Binding-site contacts:
Ligand atom C1 contacts residue ZN1 of chain 1.C at 4.2 Å.
Ligand atom C1 contacts residue THR181 of chain 1.A at 4.1 Å.
Ligand atom O2 contacts residue VAL117 of chain 1.A at 3.6 Å.
Ligand atom N3 contacts residue LEU180 of chain 1.A at 3.6 Å.
Ligand atom N1 contacts residue THR181 of chain 1.A at 2.7 Å (h-bond).
Ligand atom C1 contacts residue HIS96 of chain 1.A at 4.2 Å.
Ligand atom O3 contacts residue PE81 of chain 1.E at 3.6 Å.
Ligand atom C1 contacts residue LEU180 of chain 1.A at 3.9 Å (hydrophobic).
Ligand atom S2 contacts residue HIS96 of chain 1.A at 4.0 Å.
Ligand atom O2 contacts residue HIS96 of chain 1.A at 3.1 Å.
Ligand atom N2 contacts residue LEU180 of chain 1.A at 3.8 Å.
Ligand atom O2 contacts residue HIS115 of chain 1.A at 3.7 Å.
Ligand atom O2 contacts residue ZN1 of chain 1.C at 3.1 Å.
Ligand atom N3 contacts residue THR182 of chain 1.A at 3.1 Å (h-bond).
Ligand atom C3 contacts residue PE81 of chain 1.E at 4.0 Å.
Ligand atom N1 contacts residue HIS98 of chain 1.A at 3.4 Å (h-bond).
Ligand atom C2 contacts residue LEU180 of chain 1.A at 4.0 Å (hydrophobic).
Ligand atom C3 contacts residue GLN94 of chain 1.A at 4.2 Å.
Ligand atom N1 contacts residue HIS96 of chain 1.A at 3.3 Å (h-bond).
Ligand atom N3 contacts residue THR181 of chain 1.A at 3.5 Å (h-bond).
Ligand atom N1 contacts residue GLU102 of chain 1.A at 3.8 Å.
Ligand atom S2 contacts residue LEU180 of chain 1.A at 3.9 Å.
Ligand atom S1 contacts residue HIS115 of chain 1.A at 4.0 Å.
Ligand atom O3 contacts residue VAL117 of chain 1.A at 4.0 Å.
Ligand atom O1 contacts residue LEU180 of chain 1.A at 3.4 Å.
Ligand atom S2 contacts residue VAL117 of chain 1.A at 4.0 Å.
Ligand atom C4 contacts residue PE81 of chain 1.E at 3.8 Å.
Ligand atom N1 contacts residue HIS115 of chain 1.A at 3.4 Å (h-bond).
Ligand atom S1 contacts residue HIS96 of chain 1.A at 3.9 Å.
Ligand atom C2 contacts residue THR182 of chain 1.A at 3.8 Å.
Ligand atom O3 contacts residue GLN94 of chain 1.A at 3.3 Å (h-bond).
Ligand atom N1 contacts residue ZN1 of chain 1.C at 2.0 Å.
Ligand atom S1 contacts residue THR181 of chain 1.A at 3.8 Å.
Ligand atom O1 contacts residue THR181 of chain 1.A at 3.0 Å (h-bond).
Ligand atom S1 contacts residue ZN1 of chain 1.C at 3.1 Å.
Ligand atom O1 contacts residue SER179 of chain 1.A at 4.1 Å.
Ligand atom O1 contacts residue ZN1 of chain 1.C at 4.2 Å.
Ligand atom N2 contacts residue THR182 of chain 1.A at 2.7 Å (h-bond).
Ligand atom O2 contacts residue VAL127 of chain 1.A at 4.0 Å.
Ligand atom O1 contacts residue TRP191 of chain 1.A at 3.5 Å.

A protein and the small-molecule ligand that binds it are described below.
Small molecule (SMILES): CC(=O)Nc1nnc(S(N)(=O)=O)s1

Sequence of chain 1.A:
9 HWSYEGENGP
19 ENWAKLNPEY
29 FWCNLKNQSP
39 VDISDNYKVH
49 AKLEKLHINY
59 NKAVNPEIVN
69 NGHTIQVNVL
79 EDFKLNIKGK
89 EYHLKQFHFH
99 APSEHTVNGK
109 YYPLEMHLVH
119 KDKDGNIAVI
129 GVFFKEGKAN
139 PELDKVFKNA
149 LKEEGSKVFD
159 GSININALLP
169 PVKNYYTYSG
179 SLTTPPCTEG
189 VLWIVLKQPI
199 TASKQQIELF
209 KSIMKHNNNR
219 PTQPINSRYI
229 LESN